The small molecule below binds the protein below.
Small molecule (SMILES): Nc1ncnc2c1ncn2[C@H]1C[C@H](O)[C@@H](COP(=O)(O)O)O1

Binding-site contacts:
Ligand atom N7 contacts residue SER409 of chain 1.B at 3.2 Å (h-bond).
Ligand atom N9 contacts residue PRO408 of chain 1.B at 3.8 Å.
Ligand atom C5 contacts residue PRO204 of chain 1.B at 4.1 Å (hydrophobic).
Ligand atom N6 contacts residue GLY414 of chain 1.B at 4.4 Å.
Ligand atom C6 contacts residue SER409 of chain 1.B at 3.8 Å.
Ligand atom C5 contacts residue SER409 of chain 1.B at 3.7 Å.
Ligand atom C6 contacts residue PRO204 of chain 1.B at 4.3 Å (hydrophobic).
Ligand atom C4 contacts residue PRO408 of chain 1.B at 3.9 Å (hydrophobic).
Ligand atom O2P contacts residue ASP403 of chain 1.J at 3.9 Å.
Ligand atom N6 contacts residue GLY416 of chain 1.B at 3.7 Å.
Ligand atom C6 contacts residue GLY416 of chain 1.B at 4.2 Å.
Ligand atom O2P contacts residue GLY404 of chain 1.J at 4.2 Å.
Ligand atom C8 contacts residue PRO408 of chain 1.B at 4.4 Å (hydrophobic).
Ligand atom C2' contacts residue PRO408 of chain 1.B at 4.3 Å (hydrophobic).
Ligand atom N3 contacts residue PRO408 of chain 1.B at 3.6 Å.
Ligand atom N1 contacts residue GLY416 of chain 1.B at 3.1 Å (h-bond).
Ligand atom N7 contacts residue HIS407 of chain 1.B at 3.8 Å.
Ligand atom C2 contacts residue PRO408 of chain 1.B at 4.0 Å (hydrophobic).
Ligand atom N6 contacts residue PHE415 of chain 1.B at 4.4 Å.
Ligand atom O1P contacts residue HIS405 of chain 1.J at 3.9 Å.
Ligand atom C6 contacts residue PRO408 of chain 1.B at 3.8 Å (hydrophobic).
Ligand atom C2 contacts residue GLY416 of chain 1.B at 3.6 Å.
Ligand atom N1 contacts residue PRO408 of chain 1.B at 3.8 Å.
Ligand atom N6 contacts residue PRO408 of chain 1.B at 4.0 Å.
Ligand atom O2P contacts residue HIS407 of chain 1.B at 4.1 Å.
Ligand atom N7 contacts residue PRO204 of chain 1.B at 4.1 Å.
Ligand atom C8 contacts residue SER409 of chain 1.B at 4.2 Å.
Ligand atom N9 contacts residue HIS407 of chain 1.B at 4.4 Å.
Ligand atom C2' contacts residue HIS407 of chain 1.B at 4.0 Å.
Ligand atom N6 contacts residue PRO204 of chain 1.B at 4.4 Å.
Ligand atom N6 contacts residue SER409 of chain 1.B at 3.3 Å (h-bond).
Ligand atom C2 contacts residue ILE399 of chain 1.B at 4.3 Å (hydrophobic).
Ligand atom C1' contacts residue PRO408 of chain 1.B at 3.9 Å (hydrophobic).
Ligand atom C8 contacts residue HIS407 of chain 1.B at 3.4 Å.
Ligand atom C5 contacts residue PRO408 of chain 1.B at 4.2 Å (hydrophobic).

Sequence of chain 1.J:
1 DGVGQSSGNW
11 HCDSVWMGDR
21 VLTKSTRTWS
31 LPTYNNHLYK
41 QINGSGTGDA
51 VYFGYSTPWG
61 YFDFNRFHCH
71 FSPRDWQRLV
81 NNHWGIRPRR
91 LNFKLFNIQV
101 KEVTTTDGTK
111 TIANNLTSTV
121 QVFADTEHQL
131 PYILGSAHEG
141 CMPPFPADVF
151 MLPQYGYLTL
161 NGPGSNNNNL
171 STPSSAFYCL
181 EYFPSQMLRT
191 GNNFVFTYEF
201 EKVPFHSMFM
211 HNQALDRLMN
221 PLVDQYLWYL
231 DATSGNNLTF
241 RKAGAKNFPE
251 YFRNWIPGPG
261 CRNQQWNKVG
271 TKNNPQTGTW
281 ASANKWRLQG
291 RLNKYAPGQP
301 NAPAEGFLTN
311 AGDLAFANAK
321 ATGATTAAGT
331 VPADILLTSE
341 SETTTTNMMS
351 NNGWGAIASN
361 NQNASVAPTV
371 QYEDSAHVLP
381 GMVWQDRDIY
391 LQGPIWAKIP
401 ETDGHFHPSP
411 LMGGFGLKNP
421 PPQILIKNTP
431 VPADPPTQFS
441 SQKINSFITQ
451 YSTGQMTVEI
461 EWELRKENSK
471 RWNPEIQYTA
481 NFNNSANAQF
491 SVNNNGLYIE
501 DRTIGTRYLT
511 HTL

Sequence of chain 1.B:
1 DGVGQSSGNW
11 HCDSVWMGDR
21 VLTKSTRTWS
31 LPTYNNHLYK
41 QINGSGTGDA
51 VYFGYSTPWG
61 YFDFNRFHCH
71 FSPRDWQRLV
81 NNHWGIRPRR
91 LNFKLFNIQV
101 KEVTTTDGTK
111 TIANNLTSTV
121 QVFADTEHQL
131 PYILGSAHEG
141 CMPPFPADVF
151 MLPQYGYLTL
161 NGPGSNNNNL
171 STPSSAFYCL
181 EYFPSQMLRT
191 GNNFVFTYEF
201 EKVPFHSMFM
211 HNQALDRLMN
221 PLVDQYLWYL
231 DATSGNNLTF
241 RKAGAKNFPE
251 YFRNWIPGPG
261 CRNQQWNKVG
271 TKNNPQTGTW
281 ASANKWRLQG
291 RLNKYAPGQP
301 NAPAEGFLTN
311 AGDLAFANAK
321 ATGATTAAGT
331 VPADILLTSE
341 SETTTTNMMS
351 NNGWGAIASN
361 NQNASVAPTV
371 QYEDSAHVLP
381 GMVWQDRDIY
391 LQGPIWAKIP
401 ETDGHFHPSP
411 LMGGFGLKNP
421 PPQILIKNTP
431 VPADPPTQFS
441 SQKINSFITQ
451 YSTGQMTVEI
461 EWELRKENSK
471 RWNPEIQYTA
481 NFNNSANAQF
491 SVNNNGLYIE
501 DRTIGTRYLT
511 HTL